This small molecule binds to this protein.
Small molecule (SMILES): CC(=O)N[C@@H](CC(C)C)C(=O)N[C@H](C(=O)N[C@@H](Cc1ccccc1)C(=O)N[C@@H](C)C(=O)N[C@@H](CCC(=O)O)C(=O)N[C@@H](Cc1ccc(O)cc1)C(=O)N[C@@H](CC1=CN=C2CC=CC=C12)C(=O)N[C@@H](C)C(=O)N[C@@H](CCC(N)=O)C(=O)N[C@@H](CC(C)C)C(=O)N[C@@H](C)C(=O)N[C@@H](CO)C(=O)O)[C@@H](C)O

Sequence of chain 1.A:
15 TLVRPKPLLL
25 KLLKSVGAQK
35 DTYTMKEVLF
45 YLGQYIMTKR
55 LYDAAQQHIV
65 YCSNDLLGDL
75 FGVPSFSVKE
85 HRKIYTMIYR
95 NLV

Binding-site contacts:
Ligand atom O contacts residue LYS40 of chain 1.A at 3.0 Å.
Ligand atom CZ contacts residue ILE50 of chain 1.A at 3.4 Å (hydrophobic).
Ligand atom CB contacts residue GLN61 of chain 1.A at 3.7 Å.
Ligand atom ON contacts residue GLN61 of chain 1.A at 3.7 Å.
Ligand atom CE1 contacts residue VAL82 of chain 1.A at 3.7 Å (hydrophobic).
Ligand atom CG contacts residue TYR56 of chain 1.A at 3.5 Å (hydrophobic).
Ligand atom CE3 contacts residue VAL82 of chain 1.A at 3.7 Å (hydrophobic).
Ligand atom CB contacts residue VAL82 of chain 1.A at 3.7 Å (hydrophobic).
Ligand atom CE2 contacts residue MET51 of chain 1.A at 3.6 Å (hydrophobic).
Ligand atom N contacts residue HIS85 of chain 1.A at 3.6 Å (h-bond).
Ligand atom CA contacts residue GLN61 of chain 1.A at 3.5 Å.
Ligand atom CD1 contacts residue P071 of chain 1.C at 3.1 Å.
Ligand atom O contacts residue VAL82 of chain 1.A at 3.5 Å.
Ligand atom C contacts residue VAL82 of chain 1.A at 3.5 Å (hydrophobic).
Ligand atom CH2 contacts residue ILE50 of chain 1.A at 3.6 Å (hydrophobic).
Ligand atom NE1 contacts residue LEU43 of chain 1.A at 3.1 Å (h-bond).
Ligand atom CZ2 contacts residue LEU43 of chain 1.A at 3.4 Å (hydrophobic).
Ligand atom CA contacts residue GLN61 of chain 1.A at 3.3 Å.
Ligand atom CA contacts residue P071 of chain 1.C at 2.5 Å.
Ligand atom CE2 contacts residue GLY47 of chain 1.A at 3.7 Å.
Ligand atom CA contacts residue HIS85 of chain 1.A at 3.6 Å.
Ligand atom O contacts residue P071 of chain 1.C at 3.0 Å.
Ligand atom N contacts residue P071 of chain 1.C at 3.7 Å.
Ligand atom C contacts residue GLN61 of chain 1.A at 3.6 Å.
Ligand atom CE2 contacts residue LEU43 of chain 1.A at 3.5 Å (hydrophobic).
Ligand atom NE1 contacts residue P071 of chain 1.C at 3.1 Å (h-bond).
Ligand atom CE2 contacts residue HIS62 of chain 1.A at 3.5 Å.
Ligand atom CB contacts residue P071 of chain 1.C at 1.5 Å.
Ligand atom C contacts residue P071 of chain 1.C at 2.8 Å.
Ligand atom CZ3 contacts residue ILE50 of chain 1.A at 3.6 Å (hydrophobic).
Ligand atom CD1 contacts residue TYR56 of chain 1.A at 3.7 Å (hydrophobic).
Ligand atom CE1 contacts residue ILE50 of chain 1.A at 3.6 Å (hydrophobic).
Ligand atom NE1 contacts residue GLY47 of chain 1.A at 3.5 Å.
Ligand atom N contacts residue GLN61 of chain 1.A at 2.9 Å (h-bond).
Ligand atom CZ2 contacts residue GLY47 of chain 1.A at 3.6 Å.
Ligand atom CB contacts residue TYR56 of chain 1.A at 3.6 Å (hydrophobic).
Ligand atom CD2 contacts residue HIS62 of chain 1.A at 3.6 Å.
Ligand atom CB contacts residue GLN61 of chain 1.A at 3.5 Å.
Ligand atom CE1 contacts residue LYS83 of chain 1.A at 3.7 Å.
Ligand atom CD1 contacts residue GLN61 of chain 1.A at 3.4 Å.